Sequence of chain 1.B:
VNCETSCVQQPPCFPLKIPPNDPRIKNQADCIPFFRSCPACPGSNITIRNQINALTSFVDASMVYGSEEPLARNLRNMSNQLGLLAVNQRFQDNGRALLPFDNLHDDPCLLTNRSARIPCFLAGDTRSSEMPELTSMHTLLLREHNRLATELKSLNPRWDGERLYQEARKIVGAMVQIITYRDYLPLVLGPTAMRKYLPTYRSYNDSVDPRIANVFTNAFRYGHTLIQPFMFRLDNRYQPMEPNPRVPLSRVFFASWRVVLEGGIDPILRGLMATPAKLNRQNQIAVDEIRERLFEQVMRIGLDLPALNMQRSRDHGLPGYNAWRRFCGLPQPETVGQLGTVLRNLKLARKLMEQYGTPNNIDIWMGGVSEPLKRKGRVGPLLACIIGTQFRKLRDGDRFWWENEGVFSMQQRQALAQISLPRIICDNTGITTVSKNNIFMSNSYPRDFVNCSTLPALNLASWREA

The protein below binds the small molecule below.
Small molecule (SMILES): CC(=O)N[C@@H]1[C@@H](O)[C@H](O)[C@@H](CO)O[C@H]1O

Binding-site contacts:
Ligand atom O3 contacts residue GLN89 of chain 1.B at 3.1 Å (h-bond).
Ligand atom O5 contacts residue LEU84 of chain 1.B at 3.8 Å.
Ligand atom C2 contacts residue GLN89 of chain 1.B at 4.3 Å.
Ligand atom C7 contacts residue ALA86 of chain 1.B at 4.1 Å (hydrophobic).
Ligand atom C1 contacts residue ASN77 of chain 1.B at 1.4 Å.
Ligand atom O7 contacts residue ASN77 of chain 1.B at 3.5 Å (h-bond).
Ligand atom C3 contacts residue GLN89 of chain 1.B at 4.3 Å.
Ligand atom C8 contacts residue GLN89 of chain 1.B at 3.4 Å.
Ligand atom C7 contacts residue GLN89 of chain 1.B at 3.1 Å.
Ligand atom C3 contacts residue ASN77 of chain 1.B at 3.7 Å.
Ligand atom O7 contacts residue GLN89 of chain 1.B at 3.2 Å (h-bond).
Ligand atom O6 contacts residue LEU84 of chain 1.B at 3.4 Å.
Ligand atom O6 contacts residue ASN80 of chain 1.B at 4.2 Å.
Ligand atom C7 contacts residue ASN77 of chain 1.B at 3.5 Å.
Ligand atom N2 contacts residue GLN89 of chain 1.B at 3.6 Å.
Ligand atom O5 contacts residue ASN80 of chain 1.B at 2.9 Å (h-bond).
Ligand atom C8 contacts residue ALA86 of chain 1.B at 4.0 Å (hydrophobic).
Ligand atom C2 contacts residue ASN77 of chain 1.B at 2.4 Å.
Ligand atom C7 contacts residue VAL87 of chain 1.B at 4.2 Å (hydrophobic).
Ligand atom C6 contacts residue LEU84 of chain 1.B at 4.5 Å (hydrophobic).
Ligand atom N2 contacts residue ASN77 of chain 1.B at 3.0 Å (h-bond).
Ligand atom C5 contacts residue ASN77 of chain 1.B at 3.6 Å.
Ligand atom C4 contacts residue ASN77 of chain 1.B at 4.1 Å.
Ligand atom O5 contacts residue ASN77 of chain 1.B at 2.3 Å (h-bond).
Ligand atom C6 contacts residue ASN80 of chain 1.B at 3.7 Å.
Ligand atom C8 contacts residue VAL87 of chain 1.B at 4.5 Å (hydrophobic).
Ligand atom C5 contacts residue ASN80 of chain 1.B at 3.5 Å.
Ligand atom O7 contacts residue VAL87 of chain 1.B at 3.0 Å (h-bond).
Ligand atom C1 contacts residue ASN80 of chain 1.B at 3.5 Å.
Ligand atom O7 contacts residue ALA86 of chain 1.B at 3.3 Å.